Sequence of chain 50.C:
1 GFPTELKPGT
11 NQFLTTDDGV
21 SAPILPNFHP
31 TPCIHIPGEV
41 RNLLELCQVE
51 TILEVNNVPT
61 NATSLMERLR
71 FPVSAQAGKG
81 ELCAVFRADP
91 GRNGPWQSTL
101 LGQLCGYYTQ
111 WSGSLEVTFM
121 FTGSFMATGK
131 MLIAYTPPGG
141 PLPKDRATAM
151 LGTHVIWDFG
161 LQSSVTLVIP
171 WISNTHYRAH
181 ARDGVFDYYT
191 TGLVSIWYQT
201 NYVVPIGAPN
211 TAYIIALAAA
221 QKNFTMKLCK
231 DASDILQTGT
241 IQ

Sequence of chain 46.C:
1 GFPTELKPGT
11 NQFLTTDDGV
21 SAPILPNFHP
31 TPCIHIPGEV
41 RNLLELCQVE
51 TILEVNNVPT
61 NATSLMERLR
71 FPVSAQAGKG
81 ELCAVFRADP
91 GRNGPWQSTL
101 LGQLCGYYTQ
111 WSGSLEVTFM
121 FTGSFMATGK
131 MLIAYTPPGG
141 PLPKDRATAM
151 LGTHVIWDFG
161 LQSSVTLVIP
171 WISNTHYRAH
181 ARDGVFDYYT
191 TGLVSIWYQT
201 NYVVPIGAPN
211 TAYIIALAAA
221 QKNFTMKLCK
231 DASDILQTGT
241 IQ

Binding-site contacts:
Ligand atom CAN contacts residue PHE155 of chain 50.A at 3.8 Å (hydrophobic).
Ligand atom OAE contacts residue ASP112 of chain 50.A at 3.6 Å.
Ligand atom CAJ contacts residue PHE155 of chain 50.A at 3.7 Å (hydrophobic).
Ligand atom OAE contacts residue ILE113 of chain 50.A at 3.3 Å (h-bond).
Ligand atom NAC contacts residue THR114 of chain 50.A at 3.3 Å (h-bond).
Ligand atom CAT contacts residue TRP203 of chain 50.A at 3.6 Å (hydrophobic).
Ligand atom CAI contacts residue PHE135 of chain 50.A at 3.7 Å (hydrophobic).
Ligand atom CAL contacts residue ILE111 of chain 50.A at 3.7 Å (hydrophobic).
Ligand atom CAG contacts residue TRP203 of chain 50.A at 3.7 Å (hydrophobic).
Ligand atom CAZ contacts residue TRP203 of chain 50.A at 3.5 Å (hydrophobic).
Ligand atom CAL contacts residue PHE155 of chain 50.A at 3.6 Å (hydrophobic).
Ligand atom CBC contacts residue TRP203 of chain 50.A at 3.6 Å (hydrophobic).
Ligand atom NBG contacts residue TRP203 of chain 50.A at 3.3 Å.
Ligand atom CAK contacts residue PHE135 of chain 50.A at 3.6 Å (hydrophobic).
Ligand atom OAD contacts residue LYS274 of chain 50.A at 3.0 Å (salt-bridge).
Ligand atom CAT contacts residue ASN228 of chain 50.A at 3.5 Å.
Ligand atom CAS contacts residue TRP203 of chain 50.A at 3.8 Å (hydrophobic).
Ligand atom CAA contacts residue SER178 of chain 50.A at 3.5 Å.
Ligand atom NAU contacts residue PHE155 of chain 50.A at 3.7 Å.
Ligand atom OAD contacts residue ALA275 of chain 50.A at 3.2 Å.
Ligand atom CAA contacts residue VAL179 of chain 50.A at 3.2 Å (hydrophobic).
Ligand atom CAA contacts residue PRO177 of chain 50.A at 3.5 Å (hydrophobic).
Ligand atom CAP contacts residue ILE111 of chain 50.A at 3.8 Å (hydrophobic).
Ligand atom CAG contacts residue GLN202 of chain 50.A at 3.3 Å.
Ligand atom CAO contacts residue PHE135 of chain 50.A at 3.8 Å (hydrophobic).
Ligand atom CAH contacts residue TRP203 of chain 50.A at 3.5 Å (hydrophobic).
Ligand atom CAY contacts residue ASP112 of chain 50.A at 3.8 Å.
Ligand atom CAA contacts residue TYR153 of chain 50.A at 3.5 Å (hydrophobic).
Ligand atom CAN contacts residue PRO177 of chain 50.A at 3.4 Å (hydrophobic).
Ligand atom CBC contacts residue ASN228 of chain 50.A at 3.8 Å.
Ligand atom CAO contacts residue ILE111 of chain 50.A at 3.8 Å (hydrophobic).
Ligand atom NAC contacts residue ASP112 of chain 50.A at 2.5 Å (salt-bridge).
Ligand atom CAS contacts residue TYR201 of chain 50.A at 3.5 Å (hydrophobic).
Ligand atom CAH contacts residue GLN202 of chain 50.A at 3.2 Å.
Ligand atom CAG contacts residue ASN228 of chain 50.A at 3.6 Å.
Ligand atom OAX contacts residue MET195 of chain 50.A at 3.6 Å.
Ligand atom CBB contacts residue ILE111 of chain 50.A at 3.6 Å (hydrophobic).
Ligand atom OAX contacts residue ILE111 of chain 50.A at 3.5 Å.
Ligand atom CAY contacts residue THR114 of chain 50.A at 3.8 Å.
Ligand atom CAH contacts residue ASN228 of chain 50.A at 3.4 Å.

Sequence of chain 50.A:
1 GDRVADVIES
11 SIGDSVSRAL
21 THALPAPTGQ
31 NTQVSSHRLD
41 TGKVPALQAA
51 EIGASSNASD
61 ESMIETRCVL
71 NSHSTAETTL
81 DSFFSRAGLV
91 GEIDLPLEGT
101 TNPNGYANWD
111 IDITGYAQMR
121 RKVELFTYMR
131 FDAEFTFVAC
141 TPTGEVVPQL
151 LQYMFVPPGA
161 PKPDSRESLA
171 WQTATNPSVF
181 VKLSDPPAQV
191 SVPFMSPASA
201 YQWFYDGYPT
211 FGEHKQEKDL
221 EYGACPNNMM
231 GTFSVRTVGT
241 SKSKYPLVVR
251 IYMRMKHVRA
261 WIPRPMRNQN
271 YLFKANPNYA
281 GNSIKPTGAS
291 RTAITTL

The protein below binds the small molecule below.
Small molecule (SMILES): CCO/N=C/c1ccc(OCC[C@@H](C)CCN2CCN(c3ccnc(C(N)=O)c3)C2=O)cc1